Sequence of chain 1.A:
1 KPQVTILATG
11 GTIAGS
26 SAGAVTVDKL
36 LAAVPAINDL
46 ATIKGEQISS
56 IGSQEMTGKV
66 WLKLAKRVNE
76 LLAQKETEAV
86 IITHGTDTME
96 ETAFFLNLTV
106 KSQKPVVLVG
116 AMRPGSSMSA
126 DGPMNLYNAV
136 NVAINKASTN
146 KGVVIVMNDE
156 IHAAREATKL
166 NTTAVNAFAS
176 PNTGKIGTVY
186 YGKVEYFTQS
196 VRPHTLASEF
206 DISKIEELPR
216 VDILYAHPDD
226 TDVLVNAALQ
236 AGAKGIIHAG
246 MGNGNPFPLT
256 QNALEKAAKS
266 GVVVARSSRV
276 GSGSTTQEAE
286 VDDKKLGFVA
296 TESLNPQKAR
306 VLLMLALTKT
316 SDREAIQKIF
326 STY

Binding-site contacts:
Ligand atom O contacts residue GLN59 of chain 1.B at 4.0 Å.
Ligand atom CD contacts residue ALA116 of chain 1.B at 3.5 Å (hydrophobic).
Ligand atom O contacts residue GLY90 of chain 1.B at 3.4 Å.
Ligand atom CD contacts residue GLY90 of chain 1.B at 4.1 Å.
Ligand atom OE2 contacts residue GLY90 of chain 1.B at 3.1 Å.
Ligand atom OXT contacts residue GLY90 of chain 1.B at 3.1 Å.
Ligand atom C contacts residue GLY90 of chain 1.B at 3.6 Å.
Ligand atom OE1 contacts residue ALA116 of chain 1.B at 3.4 Å (h-bond).
Ligand atom N contacts residue ASN250 of chain 1.A at 3.6 Å.
Ligand atom N contacts residue ASP92 of chain 1.B at 2.9 Å (salt-bridge).
Ligand atom O contacts residue ASP92 of chain 1.B at 3.1 Å (salt-bridge).
Ligand atom N contacts residue GLU285 of chain 1.A at 2.8 Å (salt-bridge).
Ligand atom C contacts residue GLN59 of chain 1.B at 3.6 Å.
Ligand atom O contacts residue SER58 of chain 1.B at 3.0 Å (h-bond).
Ligand atom OXT contacts residue THR91 of chain 1.B at 4.2 Å.
Ligand atom CA contacts residue GLU285 of chain 1.A at 3.5 Å.
Ligand atom N contacts residue GLN59 of chain 1.B at 3.9 Å.
Ligand atom OE2 contacts residue HIS89 of chain 1.B at 4.3 Å.
Ligand atom CA contacts residue ASP92 of chain 1.B at 4.0 Å.
Ligand atom OXT contacts residue SER58 of chain 1.B at 3.1 Å (h-bond).
Ligand atom OXT contacts residue GLN59 of chain 1.B at 3.7 Å.
Ligand atom O contacts residue THR91 of chain 1.B at 3.1 Å (h-bond).
Ligand atom CB contacts residue GLU285 of chain 1.A at 3.5 Å.
Ligand atom OE1 contacts residue THR91 of chain 1.B at 2.9 Å (h-bond).
Ligand atom CD contacts residue THR91 of chain 1.B at 3.4 Å.
Ligand atom C contacts residue THR91 of chain 1.B at 3.9 Å.
Ligand atom OE2 contacts residue THR91 of chain 1.B at 2.6 Å (h-bond).
Ligand atom CG contacts residue GLY90 of chain 1.B at 4.4 Å.
Ligand atom CG contacts residue ALA116 of chain 1.B at 4.3 Å (hydrophobic).
Ligand atom OE2 contacts residue ALA116 of chain 1.B at 3.5 Å (h-bond).
Ligand atom CA contacts residue GLN59 of chain 1.B at 3.7 Å.
Ligand atom C contacts residue GLY57 of chain 1.B at 4.5 Å.
Ligand atom C contacts residue SER58 of chain 1.B at 3.8 Å.
Ligand atom C contacts residue ASP92 of chain 1.B at 4.1 Å.
Ligand atom OXT contacts residue GLY57 of chain 1.B at 3.6 Å.

This small molecule binds to this protein.
Small molecule (SMILES): N[C@@H](CCC(=O)O)C(=O)O

Sequence of chain 1.B:
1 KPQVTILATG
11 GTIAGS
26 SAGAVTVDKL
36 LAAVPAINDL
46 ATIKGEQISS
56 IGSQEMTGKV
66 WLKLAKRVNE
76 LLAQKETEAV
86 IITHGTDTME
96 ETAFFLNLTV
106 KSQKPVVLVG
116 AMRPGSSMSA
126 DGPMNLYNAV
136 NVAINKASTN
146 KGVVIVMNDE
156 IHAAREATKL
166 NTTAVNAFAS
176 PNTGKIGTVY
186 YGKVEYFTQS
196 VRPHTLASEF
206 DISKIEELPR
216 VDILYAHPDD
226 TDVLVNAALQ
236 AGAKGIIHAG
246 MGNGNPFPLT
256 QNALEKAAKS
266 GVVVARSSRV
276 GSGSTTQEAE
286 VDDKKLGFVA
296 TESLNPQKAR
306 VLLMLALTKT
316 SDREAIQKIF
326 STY